Binding-site contacts:
Ligand atom C3 contacts residue ASN50 of chain 1.C at 3.8 Å.
Ligand atom C1 contacts residue ASN50 of chain 1.C at 1.4 Å.
Ligand atom C5 contacts residue ASN50 of chain 1.C at 3.7 Å.
Ligand atom C7 contacts residue ASN50 of chain 1.C at 3.2 Å.
Ligand atom C4 contacts residue ASN50 of chain 1.C at 4.2 Å.
Ligand atom C2 contacts residue ASN50 of chain 1.C at 2.5 Å.
Ligand atom O5 contacts residue ASN50 of chain 1.C at 2.4 Å (h-bond).
Ligand atom C8 contacts residue ASN50 of chain 1.C at 4.4 Å.
Ligand atom N2 contacts residue ASN50 of chain 1.C at 2.9 Å (h-bond).
Ligand atom O7 contacts residue ASN50 of chain 1.C at 3.2 Å (h-bond).

Sequence of chain 1.C:
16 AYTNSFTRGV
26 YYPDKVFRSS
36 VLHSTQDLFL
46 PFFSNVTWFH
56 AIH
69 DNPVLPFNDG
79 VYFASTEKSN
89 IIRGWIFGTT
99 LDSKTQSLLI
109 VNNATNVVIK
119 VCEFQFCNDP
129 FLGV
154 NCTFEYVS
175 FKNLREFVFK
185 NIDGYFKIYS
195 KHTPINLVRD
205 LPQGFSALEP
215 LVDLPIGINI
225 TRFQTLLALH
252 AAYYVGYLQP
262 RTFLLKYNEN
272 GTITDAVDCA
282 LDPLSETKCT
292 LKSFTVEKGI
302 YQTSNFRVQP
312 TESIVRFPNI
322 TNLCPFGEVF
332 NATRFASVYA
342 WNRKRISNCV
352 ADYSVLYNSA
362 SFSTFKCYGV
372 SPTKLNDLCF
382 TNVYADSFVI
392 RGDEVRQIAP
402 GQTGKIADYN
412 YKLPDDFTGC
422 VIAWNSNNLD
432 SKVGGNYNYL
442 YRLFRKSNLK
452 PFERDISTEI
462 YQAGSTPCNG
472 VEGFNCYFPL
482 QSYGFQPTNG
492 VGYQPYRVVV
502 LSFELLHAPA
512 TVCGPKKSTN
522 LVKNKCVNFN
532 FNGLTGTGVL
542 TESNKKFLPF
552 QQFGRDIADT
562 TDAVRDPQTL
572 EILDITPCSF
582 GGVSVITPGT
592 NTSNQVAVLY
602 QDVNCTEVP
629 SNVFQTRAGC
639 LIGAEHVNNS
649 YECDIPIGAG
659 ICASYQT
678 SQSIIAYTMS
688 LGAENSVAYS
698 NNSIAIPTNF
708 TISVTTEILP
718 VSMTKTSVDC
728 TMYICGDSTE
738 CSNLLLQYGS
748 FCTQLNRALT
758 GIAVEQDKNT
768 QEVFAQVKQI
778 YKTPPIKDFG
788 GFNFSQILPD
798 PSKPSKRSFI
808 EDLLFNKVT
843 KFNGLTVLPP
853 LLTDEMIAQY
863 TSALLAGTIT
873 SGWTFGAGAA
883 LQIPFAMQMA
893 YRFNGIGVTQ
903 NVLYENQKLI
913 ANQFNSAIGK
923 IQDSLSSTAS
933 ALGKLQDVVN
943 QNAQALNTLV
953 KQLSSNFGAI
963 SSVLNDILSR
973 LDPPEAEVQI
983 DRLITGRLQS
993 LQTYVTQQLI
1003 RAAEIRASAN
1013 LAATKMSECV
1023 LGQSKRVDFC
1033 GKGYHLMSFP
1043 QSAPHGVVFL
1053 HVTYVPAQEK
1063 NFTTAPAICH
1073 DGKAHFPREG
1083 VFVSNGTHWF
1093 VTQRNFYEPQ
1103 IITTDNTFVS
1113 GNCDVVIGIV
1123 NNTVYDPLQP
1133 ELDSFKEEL

This protein binds this small molecule.
Small molecule (SMILES): CC(=O)N[C@@H]1[C@@H](O)[C@H](O)[C@@H](CO)O[C@H]1O